Binding-site contacts:
Ligand atom C31 contacts residue PAR1 of chain 1.IZA at 4.4 Å.
Ligand atom C64 contacts residue ARG22 of chain 1.DC at 3.5 Å.
Ligand atom C54 contacts residue ARG22 of chain 1.DC at 3.8 Å.
Ligand atom N64 contacts residue ARG20 of chain 1.DC at 3.7 Å.
Ligand atom N64 contacts residue LEU21 of chain 1.DC at 3.2 Å (h-bond).
Ligand atom C24 contacts residue LYS59 of chain 1.DC at 4.2 Å.
Ligand atom O31 contacts residue PAR1 of chain 1.IZA at 3.1 Å.
Ligand atom N64 contacts residue GLN23 of chain 1.DC at 4.2 Å.
Ligand atom C64 contacts residue LEU21 of chain 1.DC at 4.1 Å (hydrophobic).
Ligand atom C44 contacts residue ARG22 of chain 1.DC at 3.9 Å.
Ligand atom O41 contacts residue PAR1 of chain 1.IZA at 4.0 Å.
Ligand atom O34 contacts residue GLY24 of chain 1.DC at 3.8 Å.
Ligand atom C14 contacts residue LYS59 of chain 1.DC at 4.2 Å.
Ligand atom O34 contacts residue GLN23 of chain 1.DC at 3.5 Å (h-bond).
Ligand atom O34 contacts residue LYS59 of chain 1.DC at 3.6 Å.
Ligand atom C54 contacts residue GLN23 of chain 1.DC at 4.2 Å.
Ligand atom C14 contacts residue GLN23 of chain 1.DC at 4.3 Å.
Ligand atom N64 contacts residue ARG22 of chain 1.DC at 2.2 Å (salt-bridge).
Ligand atom C34 contacts residue LYS59 of chain 1.DC at 4.5 Å.

Sequence of chain 1.DC:
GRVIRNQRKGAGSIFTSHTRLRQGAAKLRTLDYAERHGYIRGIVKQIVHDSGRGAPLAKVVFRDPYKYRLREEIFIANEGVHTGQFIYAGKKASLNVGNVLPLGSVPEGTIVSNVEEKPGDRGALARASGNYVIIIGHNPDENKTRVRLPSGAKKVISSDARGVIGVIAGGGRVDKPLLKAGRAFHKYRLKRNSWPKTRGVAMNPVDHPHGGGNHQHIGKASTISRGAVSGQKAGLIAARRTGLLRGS

The small molecule below binds the protein below.
Small molecule (SMILES): NC[C@@H]1O[C@H](O[C@H]2[C@@H](O)[C@H](O[C@@H]3[C@@H](O)[C@H](N)C[C@H](N)[C@H]3O[C@H]3O[C@H](CO)[C@@H](O)[C@H](O)[C@H]3N)O[C@@H]2CO)[C@H](N)[C@@H](O)[C@@H]1O